Binding-site contacts:
Ligand atom O3P contacts residue THR37 of chain 2.C at 2.7 Å (h-bond).
Ligand atom O3' contacts residue ALA14 of chain 2.C at 3.8 Å.
Ligand atom C6 contacts residue ARG36 of chain 2.C at 3.2 Å.
Ligand atom C8 contacts residue GLN77 of chain 2.C at 3.7 Å.
Ligand atom O1P contacts residue LYS40 of chain 2.C at 3.9 Å.
Ligand atom C8 contacts residue ARG36 of chain 2.C at 3.7 Å.
Ligand atom C2 contacts residue THR85 of chain 2.C at 3.2 Å.
Ligand atom N6 contacts residue ALA81 of chain 2.C at 3.6 Å.
Ligand atom O2P contacts residue LYS40 of chain 2.C at 2.7 Å (salt-bridge).
Ligand atom O3' contacts residue GLY12 of chain 2.C at 3.6 Å.
Ligand atom C5 contacts residue ALA81 of chain 2.C at 3.5 Å (hydrophobic).
Ligand atom P2' contacts residue ASN35 of chain 2.C at 3.5 Å.
Ligand atom O3' contacts residue MET13 of chain 2.C at 3.7 Å.
Ligand atom O4' contacts residue GLN77 of chain 2.C at 3.0 Å (h-bond).
Ligand atom P2' contacts residue THR37 of chain 2.C at 3.7 Å.
Ligand atom O3P contacts residue ARG36 of chain 2.C at 3.3 Å (salt-bridge).
Ligand atom C2 contacts residue ARG36 of chain 2.C at 3.9 Å.
Ligand atom O2A contacts residue GLN77 of chain 2.C at 3.1 Å (h-bond).
Ligand atom N6 contacts residue ARG36 of chain 2.C at 3.2 Å (salt-bridge).
Ligand atom P2' contacts residue LYS40 of chain 2.C at 3.8 Å.
Ligand atom N3 contacts residue ARG36 of chain 2.C at 3.9 Å.
Ligand atom O2' contacts residue ASN35 of chain 2.C at 3.4 Å (h-bond).
Ligand atom O3P contacts residue ASN35 of chain 2.C at 3.2 Å (h-bond).
Ligand atom O1P contacts residue ARG36 of chain 2.C at 2.9 Å (salt-bridge).
Ligand atom N1 contacts residue ARG36 of chain 2.C at 3.8 Å.
Ligand atom C4' contacts residue GLN77 of chain 2.C at 3.9 Å.
Ligand atom C5 contacts residue ARG36 of chain 2.C at 3.4 Å.
Ligand atom N7 contacts residue ARG36 of chain 2.C at 3.5 Å (salt-bridge).
Ligand atom N3 contacts residue THR85 of chain 2.C at 3.8 Å.
Ligand atom C1' contacts residue VAL76 of chain 2.C at 3.9 Å (hydrophobic).
Ligand atom P2' contacts residue ARG36 of chain 2.C at 3.9 Å.
Ligand atom C4 contacts residue ARG36 of chain 2.C at 3.9 Å.
Ligand atom O4' contacts residue VAL76 of chain 2.C at 3.4 Å.
Ligand atom O3' contacts residue ASN35 of chain 2.C at 2.7 Å (h-bond).
Ligand atom O2P contacts residue ASN35 of chain 2.C at 2.9 Å (h-bond).
Ligand atom O5' contacts residue GLN77 of chain 2.C at 3.7 Å.
Ligand atom N1 contacts residue THR85 of chain 2.C at 3.7 Å.
Ligand atom C6 contacts residue ALA81 of chain 2.C at 3.7 Å (hydrophobic).
Ligand atom N7 contacts residue ALA81 of chain 2.C at 3.3 Å.
Ligand atom C3' contacts residue ASN35 of chain 2.C at 3.9 Å.

Sequence of chain 2.C:
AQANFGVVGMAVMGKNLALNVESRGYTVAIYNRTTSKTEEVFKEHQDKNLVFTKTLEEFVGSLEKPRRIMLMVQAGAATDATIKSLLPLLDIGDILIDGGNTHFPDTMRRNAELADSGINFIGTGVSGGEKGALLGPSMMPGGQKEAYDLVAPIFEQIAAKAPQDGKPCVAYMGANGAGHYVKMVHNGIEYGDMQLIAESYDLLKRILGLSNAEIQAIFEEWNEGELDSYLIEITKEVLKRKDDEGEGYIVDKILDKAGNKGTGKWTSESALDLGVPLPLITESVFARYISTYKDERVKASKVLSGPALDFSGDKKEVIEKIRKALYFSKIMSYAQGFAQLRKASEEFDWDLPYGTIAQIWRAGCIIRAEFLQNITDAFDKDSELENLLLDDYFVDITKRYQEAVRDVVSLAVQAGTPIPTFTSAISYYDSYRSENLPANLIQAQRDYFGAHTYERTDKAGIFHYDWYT

This protein binds this small molecule.
Small molecule (SMILES): Nc1ncnc2c1ncn2[C@@H]1O[C@H](CO[P](=O)(O)OP(=O)(O)O)[C@@H](O)[C@H]1OP(=O)(O)O